Sequence of chain 1.B:
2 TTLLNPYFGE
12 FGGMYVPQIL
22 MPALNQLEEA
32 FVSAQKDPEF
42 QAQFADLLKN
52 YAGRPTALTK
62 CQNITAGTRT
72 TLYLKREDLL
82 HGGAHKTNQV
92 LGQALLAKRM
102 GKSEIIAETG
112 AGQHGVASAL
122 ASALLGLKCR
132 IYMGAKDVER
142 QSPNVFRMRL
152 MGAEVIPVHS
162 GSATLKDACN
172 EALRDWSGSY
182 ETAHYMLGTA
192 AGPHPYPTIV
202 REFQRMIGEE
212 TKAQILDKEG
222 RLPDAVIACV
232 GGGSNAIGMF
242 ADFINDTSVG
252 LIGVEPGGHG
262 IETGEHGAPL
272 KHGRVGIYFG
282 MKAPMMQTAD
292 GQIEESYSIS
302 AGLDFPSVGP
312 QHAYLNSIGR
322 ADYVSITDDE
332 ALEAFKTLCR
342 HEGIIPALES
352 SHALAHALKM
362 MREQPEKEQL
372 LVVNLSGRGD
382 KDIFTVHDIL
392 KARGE

A protein and the small-molecule ligand that binds it are described below.
Small molecule (SMILES): Cc1ncc(COP(=O)(O)O)c(C/N=C(\CNc2ccccc2O)C(=O)O)c1O

Binding-site contacts:
Ligand atom N2 contacts residue LYS87 of chain 1.B at 3.4 Å.
Ligand atom N1 contacts residue GLU350 of chain 1.B at 3.4 Å.
Ligand atom O1 contacts residue GLY113 of chain 1.B at 3.4 Å (h-bond).
Ligand atom O1 contacts residue GLN114 of chain 1.B at 2.8 Å (h-bond).
Ligand atom OXT contacts residue HIS115 of chain 1.B at 3.5 Å.
Ligand atom O3P contacts residue GLY233 of chain 1.B at 3.0 Å (h-bond).
Ligand atom P contacts residue SER235 of chain 1.B at 3.4 Å.
Ligand atom C contacts residue ALA112 of chain 1.B at 3.4 Å (hydrophobic).
Ligand atom C contacts residue THR110 of chain 1.B at 3.4 Å.
Ligand atom OXT contacts residue GLY111 of chain 1.B at 2.7 Å (h-bond).
Ligand atom C contacts residue GLY111 of chain 1.B at 3.5 Å.
Ligand atom N contacts residue LYS87 of chain 1.B at 3.0 Å (salt-bridge).
Ligand atom C3 contacts residue GLU109 of chain 1.B at 3.4 Å.
Ligand atom C2 contacts residue GLU109 of chain 1.B at 3.3 Å.
Ligand atom C21 contacts residue SER377 of chain 1.B at 3.5 Å.
Ligand atom O2P contacts residue HIS86 of chain 1.B at 3.1 Å (h-bond).
Ligand atom O1P contacts residue LYS87 of chain 1.B at 3.0 Å (salt-bridge).
Ligand atom O3P contacts residue SER235 of chain 1.B at 3.4 Å (h-bond).
Ligand atom O4P contacts residue LYS87 of chain 1.B at 3.3 Å (salt-bridge).
Ligand atom N1 contacts residue SER377 of chain 1.B at 2.6 Å (h-bond).
Ligand atom OXT contacts residue THR110 of chain 1.B at 2.6 Å (h-bond).
Ligand atom O3 contacts residue GLN114 of chain 1.B at 3.5 Å.
Ligand atom C5M contacts residue GLY303 of chain 1.B at 3.5 Å.
Ligand atom O1 contacts residue ALA112 of chain 1.B at 3.5 Å.
Ligand atom C4 contacts residue THR190 of chain 1.B at 3.4 Å.
Ligand atom O contacts residue GLU109 of chain 1.B at 2.5 Å (salt-bridge).
Ligand atom O1 contacts residue HIS115 of chain 1.B at 2.8 Å (h-bond).
Ligand atom O1P contacts residue THR190 of chain 1.B at 2.6 Å (h-bond).
Ligand atom O2P contacts residue ASN236 of chain 1.B at 2.8 Å (h-bond).
Ligand atom C3 contacts residue THR190 of chain 1.B at 3.5 Å.
Ligand atom C6 contacts residue LEU166 of chain 1.B at 3.4 Å (hydrophobic).
Ligand atom C4A contacts residue GLY303 of chain 1.B at 3.4 Å.
Ligand atom O1P contacts residue SER235 of chain 1.B at 2.7 Å (h-bond).
Ligand atom O2P contacts residue SER235 of chain 1.B at 3.2 Å (h-bond).
Ligand atom C61 contacts residue GLU350 of chain 1.B at 3.5 Å.
Ligand atom O3P contacts residue GLY232 of chain 1.B at 2.8 Å (h-bond).
Ligand atom C61 contacts residue SER377 of chain 1.B at 3.4 Å.
Ligand atom C4A contacts residue LYS87 of chain 1.B at 3.5 Å.
Ligand atom O1 contacts residue THR110 of chain 1.B at 3.4 Å (h-bond).
Ligand atom O3P contacts residue GLY234 of chain 1.B at 2.7 Å (h-bond).